This protein binds this small molecule.
Small molecule (SMILES): CC(=O)N[C@H]1[C@H](O[C@H]2[C@H](O)[C@@H](NC(C)=O)CO[C@@H]2CO[C@@H]2O[C@@H](C)[C@@H](O)[C@@H](O)[C@@H]2O)O[C@H](CO)[C@@H](O)[C@@H]1O

Binding-site contacts:
Ligand atom C1 contacts residue ASN154 of chain 51.B at 1.4 Å.
Ligand atom O5 contacts residue HIS104 of chain 51.A at 3.0 Å (h-bond).
Ligand atom C3 contacts residue ASN154 of chain 51.B at 3.8 Å.
Ligand atom O7 contacts residue ASN154 of chain 51.B at 3.3 Å (h-bond).
Ligand atom N2 contacts residue ASN154 of chain 51.B at 2.9 Å (h-bond).
Ligand atom C6 contacts residue HIS104 of chain 51.A at 3.2 Å.
Ligand atom C5 contacts residue ASN154 of chain 51.B at 3.7 Å.
Ligand atom C4 contacts residue ASN154 of chain 51.B at 4.2 Å.
Ligand atom C4 contacts residue HIS104 of chain 51.A at 4.4 Å.
Ligand atom C2 contacts residue ASN154 of chain 51.B at 2.4 Å.
Ligand atom C1 contacts residue HIS104 of chain 51.A at 3.2 Å.
Ligand atom C8 contacts residue ASN154 of chain 51.B at 3.4 Å.
Ligand atom C5 contacts residue HIS104 of chain 51.A at 3.1 Å.
Ligand atom C8 contacts residue HIS104 of chain 51.A at 4.0 Å.
Ligand atom O5 contacts residue ASN154 of chain 51.B at 2.4 Å (h-bond).
Ligand atom C7 contacts residue ASN154 of chain 51.B at 3.3 Å.

Sequence of chain 51.B:
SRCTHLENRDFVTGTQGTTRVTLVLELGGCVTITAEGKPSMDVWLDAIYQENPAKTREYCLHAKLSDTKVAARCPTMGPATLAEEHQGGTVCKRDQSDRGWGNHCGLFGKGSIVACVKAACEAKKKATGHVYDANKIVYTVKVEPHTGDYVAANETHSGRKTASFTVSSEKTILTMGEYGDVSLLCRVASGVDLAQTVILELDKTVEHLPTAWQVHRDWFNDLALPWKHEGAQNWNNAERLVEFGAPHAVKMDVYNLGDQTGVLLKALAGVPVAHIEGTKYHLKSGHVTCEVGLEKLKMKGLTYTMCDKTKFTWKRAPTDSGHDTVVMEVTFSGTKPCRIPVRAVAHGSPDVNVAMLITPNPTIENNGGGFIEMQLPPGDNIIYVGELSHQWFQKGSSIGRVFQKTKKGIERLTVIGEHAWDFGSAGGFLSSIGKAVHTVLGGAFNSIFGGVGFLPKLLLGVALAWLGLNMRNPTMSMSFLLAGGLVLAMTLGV

Sequence of chain 51.A:
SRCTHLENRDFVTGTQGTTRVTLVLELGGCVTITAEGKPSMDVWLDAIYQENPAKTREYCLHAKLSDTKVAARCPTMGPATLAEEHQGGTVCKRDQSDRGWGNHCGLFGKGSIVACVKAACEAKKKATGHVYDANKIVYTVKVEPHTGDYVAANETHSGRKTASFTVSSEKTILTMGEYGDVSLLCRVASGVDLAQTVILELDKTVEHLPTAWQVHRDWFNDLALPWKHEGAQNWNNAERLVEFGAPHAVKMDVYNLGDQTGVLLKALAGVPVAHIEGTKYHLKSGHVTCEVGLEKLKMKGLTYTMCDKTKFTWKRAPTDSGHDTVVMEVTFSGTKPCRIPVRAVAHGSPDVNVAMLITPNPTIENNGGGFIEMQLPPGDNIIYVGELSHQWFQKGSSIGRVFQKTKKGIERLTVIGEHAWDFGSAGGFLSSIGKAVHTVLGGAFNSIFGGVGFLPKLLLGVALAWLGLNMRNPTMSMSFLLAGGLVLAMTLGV